Sequence of chain 1.C:
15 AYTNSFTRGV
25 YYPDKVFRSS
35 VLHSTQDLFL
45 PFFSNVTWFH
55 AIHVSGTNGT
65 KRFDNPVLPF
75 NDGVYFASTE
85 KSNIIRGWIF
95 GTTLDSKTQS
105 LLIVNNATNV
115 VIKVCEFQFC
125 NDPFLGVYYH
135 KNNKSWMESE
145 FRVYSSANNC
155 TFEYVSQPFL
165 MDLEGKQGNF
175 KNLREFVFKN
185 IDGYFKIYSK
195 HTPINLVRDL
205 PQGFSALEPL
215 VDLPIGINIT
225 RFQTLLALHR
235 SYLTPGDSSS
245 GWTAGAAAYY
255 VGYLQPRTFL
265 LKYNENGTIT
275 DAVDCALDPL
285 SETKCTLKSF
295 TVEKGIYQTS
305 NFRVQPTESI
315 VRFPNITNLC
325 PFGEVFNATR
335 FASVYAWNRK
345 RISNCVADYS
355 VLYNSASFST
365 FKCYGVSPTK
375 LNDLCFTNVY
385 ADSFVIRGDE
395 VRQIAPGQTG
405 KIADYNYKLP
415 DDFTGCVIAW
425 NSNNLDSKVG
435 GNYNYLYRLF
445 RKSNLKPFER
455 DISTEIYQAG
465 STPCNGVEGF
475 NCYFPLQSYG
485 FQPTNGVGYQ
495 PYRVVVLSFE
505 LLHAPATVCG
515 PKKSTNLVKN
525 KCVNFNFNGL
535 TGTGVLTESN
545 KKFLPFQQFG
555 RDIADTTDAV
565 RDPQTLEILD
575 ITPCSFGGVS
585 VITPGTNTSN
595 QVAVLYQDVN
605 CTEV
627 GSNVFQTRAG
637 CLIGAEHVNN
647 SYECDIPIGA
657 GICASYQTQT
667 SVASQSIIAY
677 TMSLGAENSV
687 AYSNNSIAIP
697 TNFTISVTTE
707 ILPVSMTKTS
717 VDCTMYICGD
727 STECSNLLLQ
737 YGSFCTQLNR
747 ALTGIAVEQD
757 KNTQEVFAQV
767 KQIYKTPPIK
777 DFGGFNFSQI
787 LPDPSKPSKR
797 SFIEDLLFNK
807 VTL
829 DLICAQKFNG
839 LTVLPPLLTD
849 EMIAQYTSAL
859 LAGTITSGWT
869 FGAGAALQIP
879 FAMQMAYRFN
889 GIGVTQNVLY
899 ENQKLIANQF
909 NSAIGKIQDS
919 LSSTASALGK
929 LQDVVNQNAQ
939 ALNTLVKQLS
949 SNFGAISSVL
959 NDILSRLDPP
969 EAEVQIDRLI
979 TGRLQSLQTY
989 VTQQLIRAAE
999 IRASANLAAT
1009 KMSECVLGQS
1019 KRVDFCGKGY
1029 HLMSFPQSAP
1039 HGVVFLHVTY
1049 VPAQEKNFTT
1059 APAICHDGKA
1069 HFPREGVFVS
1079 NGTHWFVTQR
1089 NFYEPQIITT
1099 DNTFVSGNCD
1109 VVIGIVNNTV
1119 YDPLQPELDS

Binding-site contacts:
Ligand atom C4 contacts residue ASN690 of chain 1.C at 4.2 Å.
Ligand atom C8 contacts residue ASN691 of chain 1.C at 4.3 Å.
Ligand atom O7 contacts residue ASN690 of chain 1.C at 3.5 Å (h-bond).
Ligand atom C3 contacts residue ASN690 of chain 1.C at 3.8 Å.
Ligand atom N2 contacts residue ASN691 of chain 1.C at 3.7 Å.
Ligand atom O5 contacts residue ASN690 of chain 1.C at 2.4 Å (h-bond).
Ligand atom N2 contacts residue ASN690 of chain 1.C at 2.9 Å (h-bond).
Ligand atom C5 contacts residue ASN690 of chain 1.C at 3.7 Å.
Ligand atom C2 contacts residue ASN690 of chain 1.C at 2.5 Å.
Ligand atom C7 contacts residue ASN690 of chain 1.C at 3.4 Å.
Ligand atom C8 contacts residue GLY1112 of chain 1.C at 3.6 Å.
Ligand atom C1 contacts residue ASN690 of chain 1.C at 1.4 Å.
Ligand atom C2 contacts residue ASN691 of chain 1.C at 4.5 Å.

A small-molecule ligand and the protein it binds are described below.
Small molecule (SMILES): CC(=O)N[C@@H]1[C@@H](O)[C@H](O)[C@@H](CO)O[C@H]1O